Binding-site contacts:
Ligand atom CAM contacts residue LEU1023 of chain 1.A at 4.1 Å (hydrophobic).
Ligand atom CAA contacts residue PHE719 of chain 1.A at 4.5 Å (hydrophobic).
Ligand atom OAW contacts residue LEU1024 of chain 1.A at 4.3 Å.
Ligand atom CAK contacts residue Y011 of chain 1.C at 3.5 Å.
Ligand atom CBD contacts residue SER1020 of chain 1.A at 4.2 Å.
Ligand atom CAQ contacts residue ILE1112 of chain 1.A at 4.0 Å (hydrophobic).
Ligand atom CAZ contacts residue LEU1024 of chain 1.A at 4.4 Å (hydrophobic).
Ligand atom CAD contacts residue LEU1023 of chain 1.A at 4.3 Å (hydrophobic).
Ligand atom CAV contacts residue LEU1024 of chain 1.A at 3.5 Å (hydrophobic).
Ligand atom CAD contacts residue SER1020 of chain 1.A at 4.0 Å.
Ligand atom CAP contacts residue ILE1112 of chain 1.A at 4.4 Å (hydrophobic).
Ligand atom CBC contacts residue LEU1024 of chain 1.A at 4.4 Å (hydrophobic).
Ligand atom CAC contacts residue TRP718 of chain 1.A at 4.2 Å (hydrophobic).
Ligand atom CAZ contacts residue SER1020 of chain 1.A at 4.4 Å.
Ligand atom CAI contacts residue Y011 of chain 1.C at 4.1 Å.
Ligand atom CAA contacts residue TRP715 of chain 1.A at 3.6 Å (hydrophobic).
Ligand atom CAE contacts residue LEU722 of chain 1.A at 4.3 Å (hydrophobic).
Ligand atom CAK contacts residue LEU1108 of chain 1.A at 3.7 Å (hydrophobic).
Ligand atom CAQ contacts residue LEU1108 of chain 1.A at 4.2 Å (hydrophobic).
Ligand atom CAI contacts residue SER1020 of chain 1.A at 4.3 Å.
Ligand atom CAI contacts residue LEU1024 of chain 1.A at 4.4 Å (hydrophobic).
Ligand atom OAW contacts residue LEU1023 of chain 1.A at 4.4 Å.
Ligand atom CAC contacts residue LEU722 of chain 1.A at 4.0 Å (hydrophobic).
Ligand atom CBB contacts residue LEU722 of chain 1.A at 4.5 Å (hydrophobic).
Ligand atom CAI contacts residue LEU1108 of chain 1.A at 4.2 Å (hydrophobic).
Ligand atom CAK contacts residue SER1020 of chain 1.A at 4.4 Å.
Ligand atom CAA contacts residue PHE1119 of chain 1.A at 4.0 Å (hydrophobic).

Sequence of chain 1.A:
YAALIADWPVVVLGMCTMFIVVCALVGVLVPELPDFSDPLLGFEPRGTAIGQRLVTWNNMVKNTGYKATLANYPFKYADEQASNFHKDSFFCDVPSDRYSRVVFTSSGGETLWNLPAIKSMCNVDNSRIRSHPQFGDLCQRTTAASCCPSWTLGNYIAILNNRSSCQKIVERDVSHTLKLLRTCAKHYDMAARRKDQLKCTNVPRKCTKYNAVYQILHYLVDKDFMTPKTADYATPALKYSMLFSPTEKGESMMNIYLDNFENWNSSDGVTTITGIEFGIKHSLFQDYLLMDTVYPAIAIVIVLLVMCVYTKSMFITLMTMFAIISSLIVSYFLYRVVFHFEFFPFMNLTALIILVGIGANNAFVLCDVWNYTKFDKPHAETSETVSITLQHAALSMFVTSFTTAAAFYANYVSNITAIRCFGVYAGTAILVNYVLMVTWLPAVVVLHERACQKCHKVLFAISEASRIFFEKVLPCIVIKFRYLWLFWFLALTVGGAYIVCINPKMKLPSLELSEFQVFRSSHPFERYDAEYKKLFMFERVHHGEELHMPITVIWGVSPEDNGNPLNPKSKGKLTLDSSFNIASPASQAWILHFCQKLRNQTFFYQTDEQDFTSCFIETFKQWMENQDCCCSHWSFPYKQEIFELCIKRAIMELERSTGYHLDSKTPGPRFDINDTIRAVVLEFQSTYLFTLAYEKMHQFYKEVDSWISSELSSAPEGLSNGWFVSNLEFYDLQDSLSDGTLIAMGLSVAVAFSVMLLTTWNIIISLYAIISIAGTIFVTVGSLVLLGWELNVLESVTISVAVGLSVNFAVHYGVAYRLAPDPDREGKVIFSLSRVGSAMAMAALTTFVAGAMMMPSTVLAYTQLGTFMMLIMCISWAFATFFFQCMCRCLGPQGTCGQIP

A protein and the small-molecule ligand that binds it are described below.
Small molecule (SMILES): CC(C)CCC[C@@H](C)[C@H]1CC[C@H]2[C@@H]3CC=C4C[C@@H](OC(=O)CCC(=O)O)CC[C@]4(C)[C@H]3CC[C@]12C